The small molecule below binds the protein below.
Small molecule (SMILES): OC[C@@H](O)[C@H]1O[C@H](O)[C@@H](O)[C@@H](O)[C@@H]1O

Sequence of chain 1.B:
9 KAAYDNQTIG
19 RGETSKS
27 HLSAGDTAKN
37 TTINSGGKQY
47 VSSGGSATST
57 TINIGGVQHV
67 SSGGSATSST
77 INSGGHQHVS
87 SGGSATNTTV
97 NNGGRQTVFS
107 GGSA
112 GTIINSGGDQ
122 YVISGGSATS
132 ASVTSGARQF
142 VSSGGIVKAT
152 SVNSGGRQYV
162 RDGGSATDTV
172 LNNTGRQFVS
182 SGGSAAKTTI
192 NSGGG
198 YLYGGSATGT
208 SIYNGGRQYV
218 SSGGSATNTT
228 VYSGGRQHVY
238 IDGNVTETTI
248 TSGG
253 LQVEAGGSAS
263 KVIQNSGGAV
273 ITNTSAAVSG

Binding-site contacts:
Ligand atom O7 contacts residue ILE60 of chain 1.B at 3.9 Å.
Ligand atom C5 contacts residue ILE60 of chain 1.B at 4.2 Å (hydrophobic).
Ligand atom C7 contacts residue ILE60 of chain 1.B at 4.0 Å (hydrophobic).
Ligand atom O5 contacts residue ASN98 of chain 1.B at 4.4 Å.
Ligand atom C1 contacts residue ASN98 of chain 1.B at 4.0 Å.
Ligand atom O2 contacts residue SER79 of chain 1.B at 3.6 Å.
Ligand atom C7 contacts residue SER79 of chain 1.B at 4.5 Å.
Ligand atom O4 contacts residue ILE60 of chain 1.B at 3.8 Å.
Ligand atom C2 contacts residue GLY99 of chain 1.B at 3.9 Å.
Ligand atom O7 contacts residue SER79 of chain 1.B at 3.7 Å.
Ligand atom C1 contacts residue GLY99 of chain 1.B at 3.7 Å.
Ligand atom C4 contacts residue SER79 of chain 1.B at 3.4 Å.
Ligand atom O4 contacts residue SER79 of chain 1.B at 4.5 Å.
Ligand atom C5 contacts residue SER79 of chain 1.B at 2.6 Å.
Ligand atom C4 contacts residue ILE60 of chain 1.B at 4.5 Å (hydrophobic).
Ligand atom O3 contacts residue SER79 of chain 1.B at 4.4 Å.
Ligand atom O5 contacts residue SER79 of chain 1.B at 1.9 Å (h-bond).
Ligand atom C3 contacts residue SER79 of chain 1.B at 3.0 Å.
Ligand atom C6 contacts residue SER79 of chain 1.B at 3.7 Å.
Ligand atom C1 contacts residue SER79 of chain 1.B at 1.3 Å.
Ligand atom O2 contacts residue ASN98 of chain 1.B at 4.3 Å.
Ligand atom C2 contacts residue SER79 of chain 1.B at 2.5 Å.
Ligand atom C1 contacts residue GLY80 of chain 1.B at 4.5 Å.